Binding-site contacts:
Ligand atom C1 contacts residue ALA178 of chain 1.B at 3.6 Å (hydrophobic).
Ligand atom C9 contacts residue SER157 of chain 1.B at 3.0 Å.
Ligand atom C7 contacts residue LYS402 of chain 1.B at 3.9 Å.
Ligand atom O16 contacts residue SER311 of chain 1.B at 3.4 Å (h-bond).
Ligand atom O12 contacts residue LYS402 of chain 1.B at 3.5 Å.
Ligand atom C8 contacts residue LYS315 of chain 1.B at 3.7 Å.
Ligand atom N11 contacts residue THR180 of chain 1.B at 2.6 Å (h-bond).
Ligand atom C2 contacts residue ALA178 of chain 1.B at 3.4 Å (hydrophobic).
Ligand atom O14 contacts residue SER157 of chain 1.B at 2.1 Å (h-bond).
Ligand atom O15 contacts residue LYS72 of chain 1.B at 4.1 Å.
Ligand atom O13 contacts residue LYS72 of chain 1.B at 2.9 Å (salt-bridge).
Ligand atom O14 contacts residue THR180 of chain 1.B at 2.9 Å (h-bond).
Ligand atom C1 contacts residue ALA155 of chain 1.B at 3.5 Å (hydrophobic).
Ligand atom C10 contacts residue TYR228 of chain 1.B at 3.0 Å (hydrophobic).
Ligand atom O14 contacts residue ALA178 of chain 1.B at 3.6 Å (h-bond).
Ligand atom O15 contacts residue ARG76 of chain 1.B at 2.9 Å (salt-bridge).
Ligand atom O16 contacts residue LYS315 of chain 1.B at 2.7 Å (salt-bridge).
Ligand atom C10 contacts residue THR180 of chain 1.B at 3.8 Å.
Ligand atom C5 contacts residue SER311 of chain 1.B at 4.1 Å.
Ligand atom O17 contacts residue ALA156 of chain 1.B at 3.9 Å.
Ligand atom C9 contacts residue THR180 of chain 1.B at 4.0 Å.
Ligand atom O14 contacts residue TYR228 of chain 1.B at 3.5 Å.
Ligand atom O17 contacts residue SER157 of chain 1.B at 3.0 Å (h-bond).
Ligand atom C3 contacts residue SER311 of chain 1.B at 3.4 Å.
Ligand atom C4 contacts residue LYS402 of chain 1.B at 4.0 Å.
Ligand atom N11 contacts residue TYR228 of chain 1.B at 2.7 Å.
Ligand atom C7 contacts residue ARG76 of chain 1.B at 3.3 Å.
Ligand atom O13 contacts residue LYS315 of chain 1.B at 3.9 Å.
Ligand atom O12 contacts residue ARG76 of chain 1.B at 2.7 Å (salt-bridge).
Ligand atom C8 contacts residue SER311 of chain 1.B at 3.8 Å.
Ligand atom O12 contacts residue LYS72 of chain 1.B at 3.4 Å.
Ligand atom O17 contacts residue TYR228 of chain 1.B at 3.2 Å.
Ligand atom C9 contacts residue TYR228 of chain 1.B at 3.0 Å (hydrophobic).
Ligand atom N11 contacts residue ALA178 of chain 1.B at 3.5 Å (h-bond).
Ligand atom C2 contacts residue ALA155 of chain 1.B at 3.3 Å (hydrophobic).
Ligand atom O14 contacts residue SER179 of chain 1.B at 3.3 Å.
Ligand atom N11 contacts residue ASP310 of chain 1.B at 3.1 Å (salt-bridge).
Ligand atom C7 contacts residue LYS72 of chain 1.B at 4.0 Å.
Ligand atom O15 contacts residue ALA155 of chain 1.B at 3.5 Å.
Ligand atom C8 contacts residue LYS72 of chain 1.B at 3.9 Å.

Sequence of chain 1.B:
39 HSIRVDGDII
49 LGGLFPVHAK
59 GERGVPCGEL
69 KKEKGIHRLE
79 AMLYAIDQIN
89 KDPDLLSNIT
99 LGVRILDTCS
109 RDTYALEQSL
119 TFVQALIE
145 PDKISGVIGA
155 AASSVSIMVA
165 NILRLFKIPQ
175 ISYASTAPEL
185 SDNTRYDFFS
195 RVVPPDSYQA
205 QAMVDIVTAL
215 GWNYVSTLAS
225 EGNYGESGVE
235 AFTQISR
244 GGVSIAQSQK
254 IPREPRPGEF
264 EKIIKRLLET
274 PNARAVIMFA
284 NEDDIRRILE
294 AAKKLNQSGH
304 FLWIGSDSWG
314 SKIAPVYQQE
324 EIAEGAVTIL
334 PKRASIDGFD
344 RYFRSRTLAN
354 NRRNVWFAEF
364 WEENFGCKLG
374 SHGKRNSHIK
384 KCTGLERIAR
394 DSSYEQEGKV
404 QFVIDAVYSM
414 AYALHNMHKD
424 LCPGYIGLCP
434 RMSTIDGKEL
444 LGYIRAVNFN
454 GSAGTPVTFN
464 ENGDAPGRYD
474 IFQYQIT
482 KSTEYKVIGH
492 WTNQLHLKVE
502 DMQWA

This small molecule binds to this protein.
Small molecule (SMILES): N[C@H](C(=O)O)c1ccc(C(=O)O)c(C(=O)O)c1